A small-molecule ligand and the protein it binds are described below.
Small molecule (SMILES): CC(=O)N[C@H]1[C@H](O[C@H]2[C@H](O)[C@@H](NC(C)=O)CO[C@@H]2CO)O[C@H](CO)[C@@H](O)[C@@H]1O

Sequence of chain 37.D:
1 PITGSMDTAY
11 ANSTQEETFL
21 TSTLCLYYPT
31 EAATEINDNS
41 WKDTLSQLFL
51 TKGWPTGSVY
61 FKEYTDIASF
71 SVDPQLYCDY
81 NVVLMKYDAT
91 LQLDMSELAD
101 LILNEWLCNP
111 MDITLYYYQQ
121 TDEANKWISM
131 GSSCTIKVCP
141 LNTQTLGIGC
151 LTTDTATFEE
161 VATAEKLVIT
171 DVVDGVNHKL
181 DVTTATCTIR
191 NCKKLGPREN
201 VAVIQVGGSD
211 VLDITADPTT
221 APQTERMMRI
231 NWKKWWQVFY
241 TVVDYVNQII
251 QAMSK

Binding-site contacts:
Ligand atom O5 contacts residue ASN12 of chain 37.D at 2.7 Å (h-bond).
Ligand atom C1 contacts residue ASN12 of chain 37.D at 2.2 Å.
Ligand atom O7 contacts residue ASN12 of chain 37.D at 3.6 Å.
Ligand atom C7 contacts residue ASN12 of chain 37.D at 3.9 Å.
Ligand atom N2 contacts residue ASN12 of chain 37.D at 3.8 Å.
Ligand atom C5 contacts residue ASN12 of chain 37.D at 4.1 Å.
Ligand atom C2 contacts residue ASN12 of chain 37.D at 3.3 Å.